Sequence of chain 1.B:
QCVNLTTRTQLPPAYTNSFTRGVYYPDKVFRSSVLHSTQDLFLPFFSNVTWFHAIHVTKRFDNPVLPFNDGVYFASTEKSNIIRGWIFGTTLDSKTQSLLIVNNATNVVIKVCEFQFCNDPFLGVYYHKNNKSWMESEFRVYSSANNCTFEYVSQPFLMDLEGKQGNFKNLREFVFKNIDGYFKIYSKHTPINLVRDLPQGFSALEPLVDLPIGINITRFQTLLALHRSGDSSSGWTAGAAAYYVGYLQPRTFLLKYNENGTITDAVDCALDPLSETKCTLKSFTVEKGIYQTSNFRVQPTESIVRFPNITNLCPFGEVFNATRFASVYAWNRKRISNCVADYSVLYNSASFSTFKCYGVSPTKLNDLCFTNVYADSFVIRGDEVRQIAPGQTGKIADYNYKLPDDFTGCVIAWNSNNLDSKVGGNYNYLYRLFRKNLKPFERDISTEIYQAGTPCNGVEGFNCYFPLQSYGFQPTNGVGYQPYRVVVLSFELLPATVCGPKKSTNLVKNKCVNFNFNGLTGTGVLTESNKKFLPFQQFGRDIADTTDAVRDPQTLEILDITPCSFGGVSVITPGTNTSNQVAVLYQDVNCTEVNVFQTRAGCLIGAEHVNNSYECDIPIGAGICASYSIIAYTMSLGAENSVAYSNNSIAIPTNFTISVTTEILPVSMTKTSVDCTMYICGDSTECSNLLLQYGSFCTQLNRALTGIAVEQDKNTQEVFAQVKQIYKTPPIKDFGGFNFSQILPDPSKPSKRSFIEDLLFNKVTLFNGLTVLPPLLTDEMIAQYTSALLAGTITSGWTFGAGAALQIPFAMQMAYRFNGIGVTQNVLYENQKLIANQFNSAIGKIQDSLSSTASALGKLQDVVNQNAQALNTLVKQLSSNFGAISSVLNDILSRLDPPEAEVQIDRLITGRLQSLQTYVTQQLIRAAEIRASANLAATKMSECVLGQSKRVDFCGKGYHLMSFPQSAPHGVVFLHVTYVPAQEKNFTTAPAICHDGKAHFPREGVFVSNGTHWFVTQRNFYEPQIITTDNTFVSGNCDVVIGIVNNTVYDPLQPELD

A protein and the small-molecule ligand that binds it are described below.
Small molecule (SMILES): CC(=O)N[C@@H]1[C@@H](O)[C@H](O)[C@@H](CO)O[C@H]1O

Binding-site contacts:
Ligand atom O5 contacts residue SER803 of chain 1.B at 3.8 Å.
Ligand atom C3 contacts residue ASN801 of chain 1.B at 3.8 Å.
Ligand atom O5 contacts residue ASN801 of chain 1.B at 2.4 Å (h-bond).
Ligand atom C2 contacts residue SER803 of chain 1.B at 4.3 Å.
Ligand atom N2 contacts residue ASN801 of chain 1.B at 2.9 Å (h-bond).
Ligand atom O7 contacts residue ASN801 of chain 1.B at 3.8 Å.
Ligand atom C2 contacts residue ASN801 of chain 1.B at 2.5 Å.
Ligand atom C8 contacts residue ASN801 of chain 1.B at 4.3 Å.
Ligand atom C1 contacts residue SER803 of chain 1.B at 3.3 Å.
Ligand atom C5 contacts residue ASN801 of chain 1.B at 3.7 Å.
Ligand atom C7 contacts residue ASN801 of chain 1.B at 3.5 Å.
Ligand atom C3 contacts residue SER803 of chain 1.B at 4.3 Å.
Ligand atom C5 contacts residue SER803 of chain 1.B at 3.9 Å.
Ligand atom C1 contacts residue ASN801 of chain 1.B at 1.4 Å.
Ligand atom C4 contacts residue ASN801 of chain 1.B at 4.2 Å.